This protein binds this small molecule.
Small molecule (SMILES): CC(=O)N[C@@H]1[C@@H](O)[C@H](O)[C@@H](CO)O[C@H]1O

Binding-site contacts:
Ligand atom O6 contacts residue GLU57 of chain 1.E at 3.3 Å (salt-bridge).
Ligand atom C2 contacts residue ASN58 of chain 1.E at 2.7 Å.
Ligand atom O7 contacts residue ASN58 of chain 1.E at 4.1 Å.
Ligand atom C5 contacts residue ASN58 of chain 1.E at 3.6 Å.
Ligand atom C6 contacts residue GLU57 of chain 1.E at 4.2 Å.
Ligand atom C7 contacts residue ASN58 of chain 1.E at 3.8 Å.
Ligand atom C1 contacts residue ASN58 of chain 1.E at 1.4 Å.
Ligand atom O5 contacts residue ASN58 of chain 1.E at 2.4 Å (h-bond).
Ligand atom C4 contacts residue ASN58 of chain 1.E at 4.3 Å.
Ligand atom N2 contacts residue ASN58 of chain 1.E at 3.1 Å (h-bond).
Ligand atom C3 contacts residue ASN58 of chain 1.E at 3.9 Å.

Sequence of chain 1.E:
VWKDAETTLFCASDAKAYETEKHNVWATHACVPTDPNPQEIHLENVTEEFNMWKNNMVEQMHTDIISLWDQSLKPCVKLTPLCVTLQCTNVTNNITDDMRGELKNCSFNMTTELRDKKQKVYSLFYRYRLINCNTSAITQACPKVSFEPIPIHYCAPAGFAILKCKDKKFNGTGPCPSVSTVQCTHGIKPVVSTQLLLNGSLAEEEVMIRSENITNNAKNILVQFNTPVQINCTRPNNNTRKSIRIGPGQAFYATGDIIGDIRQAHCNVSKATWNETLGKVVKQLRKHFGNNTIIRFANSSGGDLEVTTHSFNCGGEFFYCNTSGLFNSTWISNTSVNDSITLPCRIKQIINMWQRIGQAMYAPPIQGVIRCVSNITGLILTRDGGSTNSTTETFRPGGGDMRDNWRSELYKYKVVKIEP